This protein binds this small molecule.
Small molecule (SMILES): CO[C@H]1CN(CC(=O)Nc2ccc(-n3ccccc3=O)cc2F)C[C@@H]1NC(=O)c1ccc(Cl)s1

Sequence of chain 1.B:
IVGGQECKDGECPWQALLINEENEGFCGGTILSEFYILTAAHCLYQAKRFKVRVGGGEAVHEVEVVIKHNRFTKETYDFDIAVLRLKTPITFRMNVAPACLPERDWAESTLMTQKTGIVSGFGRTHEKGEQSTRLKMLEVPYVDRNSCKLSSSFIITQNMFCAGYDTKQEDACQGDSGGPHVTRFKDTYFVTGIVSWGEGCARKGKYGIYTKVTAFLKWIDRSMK

Binding-site contacts:
Ligand atom CL1 contacts residue GLY216 of chain 1.B at 3.5 Å.
Ligand atom C17 contacts residue GLY206 of chain 1.B at 3.5 Å.
Ligand atom CL1 contacts residue TYR218 of chain 1.B at 3.5 Å.
Ligand atom C34 contacts residue CYS209 of chain 1.B at 3.5 Å (hydrophobic).
Ligand atom C29 contacts residue THR84 of chain 1.B at 3.4 Å.
Ligand atom S3 contacts residue TRP205 of chain 1.B at 3.5 Å.
Ligand atom C12 contacts residue GLY206 of chain 1.B at 3.6 Å.
Ligand atom C30 contacts residue THR84 of chain 1.B at 3.2 Å.
Ligand atom N15 contacts residue GLY206 of chain 1.B at 2.9 Å (h-bond).
Ligand atom C10 contacts residue TRP205 of chain 1.B at 3.6 Å (hydrophobic).
Ligand atom N4 contacts residue GLY206 of chain 1.B at 3.5 Å (h-bond).
Ligand atom C19 contacts residue ALA180 of chain 1.B at 3.3 Å (hydrophobic).
Ligand atom CL1 contacts residue ALA180 of chain 1.B at 3.6 Å.
Ligand atom C19 contacts residue ASP179 of chain 1.B at 3.3 Å.
Ligand atom C16 contacts residue GLY206 of chain 1.B at 3.3 Å.
Ligand atom C34 contacts residue GLU135 of chain 1.B at 3.5 Å.
Ligand atom C11 contacts residue TRP205 of chain 1.B at 3.6 Å (hydrophobic).
Ligand atom S3 contacts residue VAL203 of chain 1.B at 3.7 Å.
Ligand atom O24 contacts residue SER185 of chain 1.B at 3.5 Å (h-bond).
Ligand atom C29 contacts residue PHE162 of chain 1.B at 3.5 Å (hydrophobic).
Ligand atom C2 contacts residue GLY206 of chain 1.B at 3.5 Å.
Ligand atom F32 contacts residue GLY206 of chain 1.B at 3.3 Å.
Ligand atom C12 contacts residue GLY208 of chain 1.B at 3.4 Å.
Ligand atom C10 contacts residue ALA180 of chain 1.B at 3.6 Å (hydrophobic).
Ligand atom C30 contacts residue PHE162 of chain 1.B at 3.5 Å (hydrophobic).
Ligand atom N7 contacts residue GLY208 of chain 1.B at 3.2 Å (h-bond).
Ligand atom C20 contacts residue GLN182 of chain 1.B at 3.6 Å.
Ligand atom O33 contacts residue GLN182 of chain 1.B at 3.3 Å.
Ligand atom C13 contacts residue GLY208 of chain 1.B at 3.7 Å.
Ligand atom C23 contacts residue PHE162 of chain 1.B at 3.5 Å (hydrophobic).
Ligand atom CL1 contacts residue ILE217 of chain 1.B at 3.5 Å.
Ligand atom C21 contacts residue TRP205 of chain 1.B at 3.3 Å (hydrophobic).
Ligand atom O33 contacts residue CYS209 of chain 1.B at 3.4 Å (h-bond).
Ligand atom C29 contacts residue TRP205 of chain 1.B at 3.7 Å (hydrophobic).
Ligand atom C13 contacts residue CYS209 of chain 1.B at 3.7 Å (hydrophobic).
Ligand atom F32 contacts residue GLU207 of chain 1.B at 3.5 Å.
Ligand atom C23 contacts residue GLU83 of chain 1.B at 3.7 Å.
Ligand atom C12 contacts residue ALA180 of chain 1.B at 3.2 Å (hydrophobic).
Ligand atom C11 contacts residue PHE162 of chain 1.B at 3.7 Å (hydrophobic).
Ligand atom C18 contacts residue GLY206 of chain 1.B at 3.5 Å.